Sequence of chain 2.A:
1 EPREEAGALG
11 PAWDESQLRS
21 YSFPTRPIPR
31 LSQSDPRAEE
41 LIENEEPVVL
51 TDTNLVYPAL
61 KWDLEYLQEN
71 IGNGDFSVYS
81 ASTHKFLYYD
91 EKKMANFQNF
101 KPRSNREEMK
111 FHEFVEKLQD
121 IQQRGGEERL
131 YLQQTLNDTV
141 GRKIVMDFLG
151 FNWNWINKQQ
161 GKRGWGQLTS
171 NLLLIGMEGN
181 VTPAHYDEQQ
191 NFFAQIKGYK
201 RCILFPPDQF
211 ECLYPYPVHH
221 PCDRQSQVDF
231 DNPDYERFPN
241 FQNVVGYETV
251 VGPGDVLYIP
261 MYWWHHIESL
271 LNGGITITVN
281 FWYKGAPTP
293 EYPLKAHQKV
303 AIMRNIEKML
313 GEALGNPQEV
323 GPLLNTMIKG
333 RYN

The protein below binds the small molecule below.
Small molecule (SMILES): Oc1c(I)cc(Cl)c2cccnc12

Binding-site contacts:
Ligand atom CAD contacts residue ILE267 of chain 2.A at 2.3 Å (hydrophobic).
Ligand atom CAE contacts residue ASN191 of chain 2.A at 4.0 Å.
Ligand atom CAE contacts residue ILE259 of chain 2.A at 3.7 Å (hydrophobic).
Ligand atom CAD contacts residue ILE259 of chain 2.A at 3.8 Å (hydrophobic).
Ligand atom CAL contacts residue FE21 of chain 2.B at 4.2 Å.
Ligand atom CAI contacts residue LEU174 of chain 2.A at 3.4 Å (hydrophobic).
Ligand atom CAJ contacts residue HIS185 of chain 2.A at 4.0 Å.
Ligand atom CLAB contacts residue LEU174 of chain 2.A at 3.4 Å.
Ligand atom NAH contacts residue ASP187 of chain 2.A at 3.7 Å.
Ligand atom CLAB contacts residue THR182 of chain 2.A at 3.6 Å.
Ligand atom CAI contacts residue THR182 of chain 2.A at 4.2 Å.
Ligand atom CAF contacts residue ILE267 of chain 2.A at 2.5 Å (hydrophobic).
Ligand atom CAF contacts residue HIS265 of chain 2.A at 4.2 Å.
Ligand atom CLAB contacts residue ILE267 of chain 2.A at 3.8 Å.
Ligand atom NAH contacts residue ASN191 of chain 2.A at 4.1 Å.
Ligand atom CAE contacts residue ILE267 of chain 2.A at 3.6 Å (hydrophobic).
Ligand atom CAM contacts residue HIS185 of chain 2.A at 4.0 Å.
Ligand atom NAH contacts residue HIS265 of chain 2.A at 3.0 Å (h-bond).
Ligand atom CAG contacts residue LEU174 of chain 2.A at 3.2 Å (hydrophobic).
Ligand atom CLAB contacts residue TYR131 of chain 2.A at 3.5 Å.
Ligand atom CAK contacts residue LEU174 of chain 2.A at 4.2 Å (hydrophobic).
Ligand atom OAA contacts residue FE21 of chain 2.B at 2.5 Å.
Ligand atom CAD contacts residue HIS265 of chain 2.A at 3.1 Å.
Ligand atom CAD contacts residue PHE193 of chain 2.A at 3.6 Å (hydrophobic).
Ligand atom NAH contacts residue TRP282 of chain 2.A at 4.2 Å.
Ligand atom NAH contacts residue FE21 of chain 2.B at 2.2 Å.
Ligand atom CAE contacts residue FE21 of chain 2.B at 3.1 Å.
Ligand atom CAF contacts residue PHE193 of chain 2.A at 3.4 Å (hydrophobic).
Ligand atom OAA contacts residue TRP282 of chain 2.A at 3.1 Å.
Ligand atom CAE contacts residue HIS265 of chain 2.A at 2.5 Å.
Ligand atom CLAB contacts residue LYS200 of chain 2.A at 3.7 Å.
Ligand atom CAL contacts residue ILE267 of chain 2.A at 3.8 Å (hydrophobic).
Ligand atom CAM contacts residue HIS265 of chain 2.A at 4.1 Å.
Ligand atom CAJ contacts residue FE21 of chain 2.B at 3.0 Å.
Ligand atom CAM contacts residue FE21 of chain 2.B at 2.9 Å.
Ligand atom OAA contacts residue ASP187 of chain 2.A at 3.7 Å.
Ligand atom OAA contacts residue HIS185 of chain 2.A at 3.8 Å.
Ligand atom CAJ contacts residue TRP282 of chain 2.A at 3.9 Å (hydrophobic).
Ligand atom NAH contacts residue HIS185 of chain 2.A at 3.6 Å.
Ligand atom CAL contacts residue PHE193 of chain 2.A at 4.2 Å (hydrophobic).